The protein below binds the small molecule below.
Small molecule (SMILES): Cn1cc(Nc2ncc(C3=CCC[C@@H](NC(=O)c4ccccc4)C3)nc2C(N)=O)cn1

Sequence of chain 1.A:
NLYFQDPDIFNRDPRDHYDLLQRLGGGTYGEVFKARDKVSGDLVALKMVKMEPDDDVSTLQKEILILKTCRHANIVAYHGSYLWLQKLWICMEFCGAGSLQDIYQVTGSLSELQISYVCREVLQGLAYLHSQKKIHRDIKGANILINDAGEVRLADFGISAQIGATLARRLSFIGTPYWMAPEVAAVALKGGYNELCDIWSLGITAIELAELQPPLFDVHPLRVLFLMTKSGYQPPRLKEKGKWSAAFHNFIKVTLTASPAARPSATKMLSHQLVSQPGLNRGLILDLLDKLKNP

Binding-site contacts:
Ligand atom C21 contacts residue CYS109 of chain 1.A at 3.2 Å (hydrophobic).
Ligand atom C17 contacts residue VAL90 of chain 1.A at 3.4 Å (hydrophobic).
Ligand atom C contacts residue LEU38 of chain 1.A at 3.4 Å (hydrophobic).
Ligand atom C1 contacts residue GLY112 of chain 1.A at 3.7 Å.
Ligand atom C2 contacts residue GLY112 of chain 1.A at 3.6 Å.
Ligand atom C13 contacts residue MET106 of chain 1.A at 3.7 Å (hydrophobic).
Ligand atom N5 contacts residue MET106 of chain 1.A at 3.6 Å (h-bond).
Ligand atom C14 contacts residue MET106 of chain 1.A at 3.6 Å (hydrophobic).
Ligand atom C9 contacts residue VAL46 of chain 1.A at 3.8 Å (hydrophobic).
Ligand atom N5 contacts residue ALA169 of chain 1.A at 2.9 Å (h-bond).
Ligand atom N contacts residue LEU38 of chain 1.A at 3.7 Å.
Ligand atom C14 contacts residue LYS61 of chain 1.A at 3.9 Å.
Ligand atom C contacts residue ASP116 of chain 1.A at 3.6 Å.
Ligand atom C12 contacts residue ALA169 of chain 1.A at 3.7 Å (hydrophobic).
Ligand atom N1 contacts residue CYS109 of chain 1.A at 3.4 Å (h-bond).
Ligand atom N5 contacts residue ASP170 of chain 1.A at 3.8 Å.
Ligand atom C20 contacts residue ASP170 of chain 1.A at 3.8 Å.
Ligand atom C6 contacts residue LEU159 of chain 1.A at 3.5 Å (hydrophobic).
Ligand atom N4 contacts residue ALA59 of chain 1.A at 3.5 Å.
Ligand atom C14 contacts residue ALA169 of chain 1.A at 3.8 Å (hydrophobic).
Ligand atom C19 contacts residue LEU81 of chain 1.A at 3.7 Å (hydrophobic).
Ligand atom N4 contacts residue GLU107 of chain 1.A at 2.9 Å (salt-bridge).
Ligand atom N3 contacts residue LEU159 of chain 1.A at 3.5 Å.
Ligand atom C2 contacts residue CYS109 of chain 1.A at 3.7 Å (hydrophobic).
Ligand atom C7 contacts residue ALA59 of chain 1.A at 3.7 Å (hydrophobic).
Ligand atom C10 contacts residue TYR43 of chain 1.A at 3.6 Å (hydrophobic).
Ligand atom N1 contacts residue LEU38 of chain 1.A at 3.6 Å.
Ligand atom N4 contacts residue MET106 of chain 1.A at 3.8 Å.
Ligand atom C21 contacts residue GLY112 of chain 1.A at 3.5 Å.
Ligand atom O contacts residue PHE108 of chain 1.A at 3.7 Å.
Ligand atom C7 contacts residue CYS109 of chain 1.A at 3.7 Å (hydrophobic).
Ligand atom O contacts residue CYS109 of chain 1.A at 2.8 Å (h-bond).
Ligand atom C13 contacts residue ALA169 of chain 1.A at 3.6 Å (hydrophobic).
Ligand atom C15 contacts residue ASP170 of chain 1.A at 3.6 Å.
Ligand atom C1 contacts residue LEU38 of chain 1.A at 3.8 Å (hydrophobic).
Ligand atom O1 contacts residue MET106 of chain 1.A at 3.5 Å.
Ligand atom C16 contacts residue ALA169 of chain 1.A at 3.4 Å (hydrophobic).
Ligand atom O1 contacts residue LYS61 of chain 1.A at 2.8 Å (salt-bridge).
Ligand atom N6 contacts residue GLY112 of chain 1.A at 3.5 Å.
Ligand atom N contacts residue GLY112 of chain 1.A at 3.6 Å.